The small molecule below binds the protein below.
Small molecule (SMILES): CCOC(=O)c1ccc(OCCCCC2CCN(c3ccc(C)nn3)CC2)cc1

Binding-site contacts:
Ligand atom C21 contacts residue PHE236 of chain 5.B at 3.4 Å (hydrophobic).
Ligand atom O24 contacts residue PHE236 of chain 5.B at 3.7 Å.
Ligand atom C19 contacts residue TYR110 of chain 5.B at 3.7 Å (hydrophobic).
Ligand atom C21 contacts residue TYR203 of chain 5.B at 3.8 Å (hydrophobic).
Ligand atom C23 contacts residue TYR110 of chain 5.B at 3.3 Å (hydrophobic).
Ligand atom C3 contacts residue PRO179 of chain 5.B at 3.7 Å (hydrophobic).
Ligand atom C3 contacts residue TYR157 of chain 5.B at 3.5 Å (hydrophobic).
Ligand atom N4 contacts residue ILE192 of chain 5.B at 3.6 Å.
Ligand atom C20 contacts residue TYR110 of chain 5.B at 3.5 Å (hydrophobic).
Ligand atom C1 contacts residue PRO179 of chain 5.B at 3.9 Å (hydrophobic).
Ligand atom C3 contacts residue ALA24 of chain 5.D at 3.7 Å (hydrophobic).
Ligand atom N6 contacts residue VAL194 of chain 5.B at 3.7 Å.
Ligand atom O24 contacts residue TYR110 of chain 5.B at 3.9 Å.
Ligand atom C9 contacts residue ILE108 of chain 5.B at 3.5 Å (hydrophobic).
Ligand atom C13 contacts residue VAL197 of chain 5.B at 3.6 Å (hydrophobic).
Ligand atom C11 contacts residue TYR157 of chain 5.B at 3.6 Å (hydrophobic).
Ligand atom C12 contacts residue PHE236 of chain 5.B at 3.8 Å (hydrophobic).
Ligand atom C14 contacts residue PHE236 of chain 5.B at 3.9 Å (hydrophobic).
Ligand atom C1 contacts residue ILE181 of chain 5.B at 3.4 Å (hydrophobic).
Ligand atom C11 contacts residue VAL194 of chain 5.B at 3.7 Å (hydrophobic).
Ligand atom C22 contacts residue PHE236 of chain 5.B at 3.9 Å (hydrophobic).
Ligand atom N4 contacts residue LEU239 of chain 5.B at 3.8 Å.
Ligand atom C23 contacts residue PHE236 of chain 5.B at 3.5 Å (hydrophobic).
Ligand atom C1 contacts residue ILE155 of chain 5.B at 3.7 Å (hydrophobic).
Ligand atom C14 contacts residue VAL197 of chain 5.B at 3.6 Å (hydrophobic).
Ligand atom C8 contacts residue ILE108 of chain 5.B at 3.8 Å (hydrophobic).
Ligand atom C20 contacts residue PHE236 of chain 5.B at 3.2 Å (hydrophobic).
Ligand atom C4 contacts residue TYR157 of chain 5.B at 3.4 Å (hydrophobic).
Ligand atom C10 contacts residue TYR157 of chain 5.B at 3.6 Å (hydrophobic).
Ligand atom C22 contacts residue TYR203 of chain 5.B at 3.5 Å (hydrophobic).
Ligand atom C26 contacts residue THR109 of chain 5.B at 3.7 Å.
Ligand atom N3 contacts residue ILE192 of chain 5.B at 3.8 Å.
Ligand atom C9 contacts residue TYR157 of chain 5.B at 3.8 Å (hydrophobic).
Ligand atom C4 contacts residue ALA24 of chain 5.D at 3.8 Å (hydrophobic).
Ligand atom C10 contacts residue VAL194 of chain 5.B at 3.7 Å (hydrophobic).
Ligand atom O25 contacts residue TYR110 of chain 5.B at 3.0 Å.
Ligand atom C27 contacts residue THR109 of chain 5.B at 3.5 Å.
Ligand atom C8 contacts residue PHE132 of chain 5.B at 3.4 Å (hydrophobic).
Ligand atom C7 contacts residue PHE132 of chain 5.B at 3.6 Å (hydrophobic).
Ligand atom C19 contacts residue PHE236 of chain 5.B at 3.5 Å (hydrophobic).

Sequence of chain 5.B:
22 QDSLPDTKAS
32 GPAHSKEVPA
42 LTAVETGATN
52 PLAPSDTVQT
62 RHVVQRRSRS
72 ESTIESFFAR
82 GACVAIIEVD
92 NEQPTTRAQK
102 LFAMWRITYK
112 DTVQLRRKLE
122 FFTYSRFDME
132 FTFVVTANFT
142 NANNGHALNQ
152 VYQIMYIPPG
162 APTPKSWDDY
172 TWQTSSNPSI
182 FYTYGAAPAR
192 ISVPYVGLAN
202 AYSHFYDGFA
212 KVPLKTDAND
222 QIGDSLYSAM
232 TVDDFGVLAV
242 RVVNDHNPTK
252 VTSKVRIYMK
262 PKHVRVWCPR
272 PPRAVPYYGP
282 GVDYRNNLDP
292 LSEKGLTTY

Sequence of chain 5.D:
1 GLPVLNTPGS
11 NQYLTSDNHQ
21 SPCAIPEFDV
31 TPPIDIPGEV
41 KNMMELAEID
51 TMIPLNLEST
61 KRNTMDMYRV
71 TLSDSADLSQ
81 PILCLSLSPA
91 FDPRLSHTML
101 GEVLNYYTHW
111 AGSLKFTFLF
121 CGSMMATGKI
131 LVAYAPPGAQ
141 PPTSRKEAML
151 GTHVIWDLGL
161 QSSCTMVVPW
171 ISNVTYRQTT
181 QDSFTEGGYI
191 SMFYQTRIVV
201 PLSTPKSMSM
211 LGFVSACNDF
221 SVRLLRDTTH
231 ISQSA

Sequence of chain 1.D:
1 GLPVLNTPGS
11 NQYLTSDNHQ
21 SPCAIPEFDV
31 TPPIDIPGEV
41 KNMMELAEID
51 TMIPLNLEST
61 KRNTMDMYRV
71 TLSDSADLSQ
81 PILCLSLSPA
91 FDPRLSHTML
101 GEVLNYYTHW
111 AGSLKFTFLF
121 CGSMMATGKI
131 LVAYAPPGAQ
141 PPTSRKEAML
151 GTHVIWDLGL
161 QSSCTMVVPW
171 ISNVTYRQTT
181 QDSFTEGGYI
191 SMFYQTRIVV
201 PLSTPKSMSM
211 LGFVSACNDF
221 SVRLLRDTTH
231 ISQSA